Sequence of chain 1.A:
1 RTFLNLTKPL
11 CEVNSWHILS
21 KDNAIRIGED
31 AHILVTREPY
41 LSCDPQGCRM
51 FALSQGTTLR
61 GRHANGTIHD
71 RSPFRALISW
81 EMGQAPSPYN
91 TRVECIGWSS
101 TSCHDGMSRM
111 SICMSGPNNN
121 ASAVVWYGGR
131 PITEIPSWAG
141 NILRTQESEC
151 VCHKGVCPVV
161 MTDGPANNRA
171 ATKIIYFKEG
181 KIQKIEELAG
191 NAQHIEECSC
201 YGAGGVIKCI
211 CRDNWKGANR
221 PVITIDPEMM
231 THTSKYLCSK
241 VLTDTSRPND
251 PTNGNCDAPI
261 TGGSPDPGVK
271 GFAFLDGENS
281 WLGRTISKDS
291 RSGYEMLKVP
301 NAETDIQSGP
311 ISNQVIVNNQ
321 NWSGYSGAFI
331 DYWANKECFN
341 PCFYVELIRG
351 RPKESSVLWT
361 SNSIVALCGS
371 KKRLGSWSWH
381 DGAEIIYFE

A protein and the small-molecule ligand that binds it are described below.
Small molecule (SMILES): CC(=O)N[C@@H]1[C@@H](O)[C@H](O)[C@@H](CO)O[C@H]1O

Binding-site contacts:
Ligand atom N2 contacts residue ASN65 of chain 1.B at 3.4 Å (h-bond).
Ligand atom C2 contacts residue TYR387 of chain 1.A at 4.3 Å (hydrophobic).
Ligand atom O5 contacts residue ASN65 of chain 1.B at 3.0 Å (h-bond).
Ligand atom C3 contacts residue ASN65 of chain 1.B at 4.5 Å.
Ligand atom N2 contacts residue LEU358 of chain 1.B at 4.1 Å.
Ligand atom O7 contacts residue TYR387 of chain 1.A at 3.5 Å.
Ligand atom C1 contacts residue TYR387 of chain 1.A at 4.2 Å (hydrophobic).
Ligand atom C7 contacts residue LEU358 of chain 1.B at 3.9 Å (hydrophobic).
Ligand atom C7 contacts residue ASN65 of chain 1.B at 3.5 Å.
Ligand atom O7 contacts residue ASN65 of chain 1.B at 3.3 Å (h-bond).
Ligand atom C1 contacts residue ASN65 of chain 1.B at 2.2 Å.
Ligand atom C2 contacts residue ASN65 of chain 1.B at 3.1 Å.
Ligand atom C5 contacts residue ASN65 of chain 1.B at 4.3 Å.
Ligand atom C8 contacts residue LEU358 of chain 1.B at 3.4 Å (hydrophobic).

Sequence of chain 1.B:
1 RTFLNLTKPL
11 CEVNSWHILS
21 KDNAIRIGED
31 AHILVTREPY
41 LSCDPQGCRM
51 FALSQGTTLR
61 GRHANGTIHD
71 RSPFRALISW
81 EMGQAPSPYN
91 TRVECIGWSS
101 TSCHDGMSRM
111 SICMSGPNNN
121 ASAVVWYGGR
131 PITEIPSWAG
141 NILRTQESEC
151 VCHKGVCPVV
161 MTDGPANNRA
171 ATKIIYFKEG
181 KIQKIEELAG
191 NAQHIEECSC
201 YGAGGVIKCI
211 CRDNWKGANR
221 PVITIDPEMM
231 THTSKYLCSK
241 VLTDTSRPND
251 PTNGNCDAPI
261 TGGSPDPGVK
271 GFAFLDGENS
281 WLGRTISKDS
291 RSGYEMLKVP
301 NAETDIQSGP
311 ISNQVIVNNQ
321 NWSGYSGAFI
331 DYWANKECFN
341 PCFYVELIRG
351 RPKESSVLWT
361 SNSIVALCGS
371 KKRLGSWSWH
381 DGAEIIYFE